Binding-site contacts:
Ligand atom C3 contacts residue ASN654 of chain 1.C at 3.8 Å.
Ligand atom N2 contacts residue ASN654 of chain 1.C at 2.9 Å (h-bond).
Ligand atom O7 contacts residue ASN654 of chain 1.C at 3.1 Å (h-bond).
Ligand atom C5 contacts residue ASN654 of chain 1.C at 3.7 Å.
Ligand atom C4 contacts residue ASN654 of chain 1.C at 4.2 Å.
Ligand atom C7 contacts residue ASN654 of chain 1.C at 3.2 Å.
Ligand atom C8 contacts residue ASN654 of chain 1.C at 4.4 Å.
Ligand atom O5 contacts residue ASN654 of chain 1.C at 2.4 Å (h-bond).
Ligand atom C1 contacts residue ASN654 of chain 1.C at 1.4 Å.
Ligand atom C2 contacts residue ASN654 of chain 1.C at 2.4 Å.

This protein binds this small molecule.
Small molecule (SMILES): CC(=O)N[C@@H]1[C@@H](O)[C@H](O)[C@@H](CO)O[C@H]1O

Sequence of chain 1.C:
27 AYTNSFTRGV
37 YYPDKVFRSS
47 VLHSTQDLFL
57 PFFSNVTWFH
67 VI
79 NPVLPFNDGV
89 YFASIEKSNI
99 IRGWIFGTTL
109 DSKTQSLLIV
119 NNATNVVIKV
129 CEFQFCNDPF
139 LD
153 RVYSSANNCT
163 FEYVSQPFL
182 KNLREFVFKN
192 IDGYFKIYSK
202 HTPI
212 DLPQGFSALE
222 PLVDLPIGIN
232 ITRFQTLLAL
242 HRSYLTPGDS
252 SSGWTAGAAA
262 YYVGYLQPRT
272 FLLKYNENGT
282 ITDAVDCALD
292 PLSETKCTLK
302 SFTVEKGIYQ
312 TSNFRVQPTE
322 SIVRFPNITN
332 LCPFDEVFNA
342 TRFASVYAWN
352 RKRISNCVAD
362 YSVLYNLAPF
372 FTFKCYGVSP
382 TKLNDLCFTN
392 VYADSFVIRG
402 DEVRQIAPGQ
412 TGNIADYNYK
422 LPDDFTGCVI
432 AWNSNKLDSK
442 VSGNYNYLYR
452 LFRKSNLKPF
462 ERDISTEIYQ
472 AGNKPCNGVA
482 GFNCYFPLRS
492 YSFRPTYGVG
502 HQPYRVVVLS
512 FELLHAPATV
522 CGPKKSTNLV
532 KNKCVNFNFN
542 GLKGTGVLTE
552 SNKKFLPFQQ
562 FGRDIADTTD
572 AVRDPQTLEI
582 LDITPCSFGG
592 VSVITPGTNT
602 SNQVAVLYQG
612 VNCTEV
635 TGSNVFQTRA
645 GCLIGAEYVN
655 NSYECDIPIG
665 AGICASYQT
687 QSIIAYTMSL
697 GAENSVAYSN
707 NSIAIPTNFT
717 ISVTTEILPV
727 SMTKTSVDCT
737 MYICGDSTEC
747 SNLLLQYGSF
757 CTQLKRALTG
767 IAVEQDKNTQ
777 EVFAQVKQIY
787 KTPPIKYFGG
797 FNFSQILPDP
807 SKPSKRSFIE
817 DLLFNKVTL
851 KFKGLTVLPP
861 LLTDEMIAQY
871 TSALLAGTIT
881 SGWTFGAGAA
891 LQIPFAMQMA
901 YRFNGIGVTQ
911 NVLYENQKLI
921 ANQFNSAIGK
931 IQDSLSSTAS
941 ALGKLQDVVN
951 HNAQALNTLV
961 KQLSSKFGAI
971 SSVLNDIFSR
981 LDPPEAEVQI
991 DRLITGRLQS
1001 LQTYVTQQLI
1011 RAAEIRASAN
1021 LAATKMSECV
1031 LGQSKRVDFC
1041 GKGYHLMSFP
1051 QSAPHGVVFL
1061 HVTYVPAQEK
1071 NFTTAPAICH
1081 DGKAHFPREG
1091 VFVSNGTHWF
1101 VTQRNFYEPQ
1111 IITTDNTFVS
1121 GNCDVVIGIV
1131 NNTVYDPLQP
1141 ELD